Sequence of chain 1.C:
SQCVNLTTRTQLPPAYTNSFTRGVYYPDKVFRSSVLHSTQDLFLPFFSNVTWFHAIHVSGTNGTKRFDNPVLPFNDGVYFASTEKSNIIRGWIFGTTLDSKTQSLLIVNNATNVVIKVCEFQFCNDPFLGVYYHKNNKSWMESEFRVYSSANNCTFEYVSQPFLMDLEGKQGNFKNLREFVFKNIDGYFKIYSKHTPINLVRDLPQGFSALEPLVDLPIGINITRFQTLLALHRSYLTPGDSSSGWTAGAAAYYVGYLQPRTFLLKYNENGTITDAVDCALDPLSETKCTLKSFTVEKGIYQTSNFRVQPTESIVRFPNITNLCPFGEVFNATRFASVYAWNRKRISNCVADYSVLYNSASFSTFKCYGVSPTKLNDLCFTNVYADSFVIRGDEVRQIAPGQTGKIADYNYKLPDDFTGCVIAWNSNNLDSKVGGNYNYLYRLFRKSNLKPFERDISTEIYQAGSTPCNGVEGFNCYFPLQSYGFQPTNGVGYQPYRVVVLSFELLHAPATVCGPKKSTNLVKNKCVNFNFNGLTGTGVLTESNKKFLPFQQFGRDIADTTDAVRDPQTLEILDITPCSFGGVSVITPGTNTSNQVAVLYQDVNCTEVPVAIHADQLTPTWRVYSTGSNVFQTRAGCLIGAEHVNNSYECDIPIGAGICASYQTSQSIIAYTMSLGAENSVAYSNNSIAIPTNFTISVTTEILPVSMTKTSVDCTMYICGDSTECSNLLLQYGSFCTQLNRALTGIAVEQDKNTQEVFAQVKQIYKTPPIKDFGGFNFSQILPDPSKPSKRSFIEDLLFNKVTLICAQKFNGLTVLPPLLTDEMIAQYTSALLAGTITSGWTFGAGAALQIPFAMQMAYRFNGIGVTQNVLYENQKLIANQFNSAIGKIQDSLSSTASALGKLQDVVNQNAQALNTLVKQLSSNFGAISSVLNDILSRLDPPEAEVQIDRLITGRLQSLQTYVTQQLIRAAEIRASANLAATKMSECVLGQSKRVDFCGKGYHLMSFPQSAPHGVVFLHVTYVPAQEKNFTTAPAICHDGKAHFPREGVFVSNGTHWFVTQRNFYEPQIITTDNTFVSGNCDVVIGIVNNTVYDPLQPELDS

Binding-site contacts:
Ligand atom O6 contacts residue GLN644 of chain 1.C at 4.4 Å.
Ligand atom N2 contacts residue THR618 of chain 1.C at 4.5 Å.
Ligand atom N2 contacts residue ASN616 of chain 1.C at 2.9 Å (h-bond).
Ligand atom O7 contacts residue THR618 of chain 1.C at 2.7 Å (h-bond).
Ligand atom C3 contacts residue ASN616 of chain 1.C at 3.8 Å.
Ligand atom C7 contacts residue ASN616 of chain 1.C at 3.2 Å.
Ligand atom C8 contacts residue THR618 of chain 1.C at 3.1 Å.
Ligand atom C1 contacts residue ASN616 of chain 1.C at 1.4 Å.
Ligand atom C5 contacts residue ASN616 of chain 1.C at 3.7 Å.
Ligand atom O6 contacts residue ASN616 of chain 1.C at 4.2 Å.
Ligand atom O5 contacts residue ASN616 of chain 1.C at 2.4 Å (h-bond).
Ligand atom C2 contacts residue ASN616 of chain 1.C at 2.5 Å.
Ligand atom O7 contacts residue GLU619 of chain 1.C at 4.3 Å.
Ligand atom O7 contacts residue ASN616 of chain 1.C at 3.0 Å.
Ligand atom C4 contacts residue ASN616 of chain 1.C at 4.2 Å.
Ligand atom C8 contacts residue ASN616 of chain 1.C at 4.4 Å.
Ligand atom C8 contacts residue GLU619 of chain 1.C at 4.5 Å.
Ligand atom C7 contacts residue THR618 of chain 1.C at 3.2 Å.

The protein below binds the small molecule below.
Small molecule (SMILES): CC(=O)N[C@H]1[C@H](O[C@H]2[C@H](O)[C@@H](NC(C)=O)CO[C@@H]2CO)O[C@H](CO)[C@@H](O)[C@@H]1O